Sequence of chain 1.B:
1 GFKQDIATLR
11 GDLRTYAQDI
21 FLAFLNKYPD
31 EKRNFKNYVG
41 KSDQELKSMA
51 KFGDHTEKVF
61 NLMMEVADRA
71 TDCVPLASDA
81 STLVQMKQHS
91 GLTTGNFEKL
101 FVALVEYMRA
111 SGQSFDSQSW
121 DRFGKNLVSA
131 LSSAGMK

This small molecule binds to this protein.
Small molecule (SMILES): C=C(C)[C@@H]1CC=C(C)CC1

Binding-site contacts:
Ligand atom C8 contacts residue VAL59 of chain 1.B at 3.4 Å (hydrophobic).
Ligand atom C3 contacts residue PHE21 of chain 1.B at 3.3 Å (hydrophobic).
Ligand atom C2 contacts residue THR56 of chain 1.B at 3.3 Å.
Ligand atom C7 contacts residue VAL59 of chain 1.B at 4.0 Å (hydrophobic).
Ligand atom C6 contacts residue VAL59 of chain 1.B at 3.8 Å (hydrophobic).
Ligand atom C4 contacts residue TYR38 of chain 1.B at 2.6 Å (hydrophobic).
Ligand atom C5 contacts residue HIS55 of chain 1.B at 2.7 Å.
Ligand atom C1 contacts residue PHE52 of chain 1.B at 4.1 Å (hydrophobic).
Ligand atom C contacts residue PHE35 of chain 1.B at 3.0 Å (hydrophobic).
Ligand atom C3 contacts residue PHE35 of chain 1.B at 3.9 Å (hydrophobic).
Ligand atom C contacts residue PHE21 of chain 1.B at 2.5 Å (hydrophobic).
Ligand atom C6 contacts residue HIS55 of chain 1.B at 3.5 Å.
Ligand atom C8 contacts residue PHE21 of chain 1.B at 4.3 Å (hydrophobic).
Ligand atom C2 contacts residue TYR38 of chain 1.B at 3.0 Å (hydrophobic).
Ligand atom C1 contacts residue PHE21 of chain 1.B at 2.4 Å (hydrophobic).
Ligand atom C1 contacts residue TYR38 of chain 1.B at 2.9 Å (hydrophobic).
Ligand atom C5 contacts residue HEM1 of chain 1.K at 4.3 Å.
Ligand atom C8 contacts residue HIS55 of chain 1.B at 4.2 Å.
Ligand atom C4 contacts residue PHE35 of chain 1.B at 3.9 Å (hydrophobic).
Ligand atom C contacts residue LEU25 of chain 1.B at 4.2 Å (hydrophobic).
Ligand atom C2 contacts residue PHE21 of chain 1.B at 2.5 Å (hydrophobic).
Ligand atom C5 contacts residue THR56 of chain 1.B at 3.9 Å.
Ligand atom C8 contacts residue HEM1 of chain 1.K at 3.7 Å.
Ligand atom C7 contacts residue HEM1 of chain 1.K at 2.8 Å.
Ligand atom C7 contacts residue HIS55 of chain 1.B at 3.5 Å.
Ligand atom C6 contacts residue PHE35 of chain 1.B at 4.3 Å (hydrophobic).
Ligand atom C2 contacts residue LEU25 of chain 1.B at 4.0 Å (hydrophobic).
Ligand atom C1 contacts residue THR56 of chain 1.B at 4.0 Å.
Ligand atom C8 contacts residue PHE35 of chain 1.B at 3.6 Å (hydrophobic).
Ligand atom C6 contacts residue HEM1 of chain 1.K at 3.8 Å.
Ligand atom C1 contacts residue PHE35 of chain 1.B at 4.0 Å (hydrophobic).
Ligand atom C3 contacts residue THR56 of chain 1.B at 3.8 Å.
Ligand atom C5 contacts residue TYR38 of chain 1.B at 3.4 Å (hydrophobic).
Ligand atom C9 contacts residue PHE21 of chain 1.B at 2.9 Å (hydrophobic).
Ligand atom C3 contacts residue TYR38 of chain 1.B at 3.7 Å (hydrophobic).
Ligand atom C4 contacts residue HIS55 of chain 1.B at 3.8 Å.
Ligand atom C2 contacts residue PHE52 of chain 1.B at 2.9 Å (hydrophobic).
Ligand atom C contacts residue TYR38 of chain 1.B at 2.8 Å (hydrophobic).
Ligand atom C9 contacts residue PHE35 of chain 1.B at 3.3 Å (hydrophobic).
Ligand atom C9 contacts residue VAL59 of chain 1.B at 4.1 Å (hydrophobic).